This small molecule binds to this protein.
Small molecule (SMILES): CC(=O)N[C@H]1[C@H](O[C@H]2[C@H](O)[C@@H](NC(C)=O)CO[C@@H]2CO[C@@H]2O[C@@H](C)[C@@H](O)[C@@H](O)[C@@H]2O)O[C@H](CO)[C@@H](O[C@@H]2O[C@H](CO[C@H]3O[C@H](CO)[C@@H](O)[C@H](O)[C@@H]3O[C@@H]3O[C@H](CO)[C@@H](O)[C@H](O)[C@H]3NC(C)=O)[C@@H](O)[C@H](O[C@H]3O[C@H](CO)[C@@H](O)[C@H](O)[C@@H]3O)[C@@H]2O)[C@@H]1O

Binding-site contacts:
Ligand atom C3 contacts residue GLY287 of chain 1.A at 4.0 Å.
Ligand atom C5 contacts residue GLY287 of chain 1.A at 4.5 Å.
Ligand atom C5 contacts residue HIS292 of chain 1.A at 4.2 Å.
Ligand atom O4 contacts residue GLN286 of chain 1.A at 3.7 Å.
Ligand atom C2 contacts residue ASN289 of chain 1.A at 2.4 Å.
Ligand atom O5 contacts residue ASN289 of chain 1.A at 2.4 Å (h-bond).
Ligand atom N2 contacts residue ASN289 of chain 1.A at 2.8 Å (h-bond).
Ligand atom C4 contacts residue GLN286 of chain 1.A at 3.6 Å.
Ligand atom C1 contacts residue HIS292 of chain 1.A at 3.9 Å.
Ligand atom O7 contacts residue ASN289 of chain 1.A at 2.7 Å (h-bond).
Ligand atom C4 contacts residue ASN289 of chain 1.A at 4.2 Å.
Ligand atom O3 contacts residue GLY287 of chain 1.A at 4.2 Å.
Ligand atom C3 contacts residue ASN289 of chain 1.A at 3.7 Å.
Ligand atom C3 contacts residue GLN286 of chain 1.A at 4.4 Å.
Ligand atom C1 contacts residue ASN289 of chain 1.A at 1.4 Å.
Ligand atom C8 contacts residue ASN289 of chain 1.A at 3.9 Å.
Ligand atom O5 contacts residue HIS292 of chain 1.A at 3.6 Å.
Ligand atom C6 contacts residue HIS292 of chain 1.A at 4.1 Å.
Ligand atom C4 contacts residue GLY287 of chain 1.A at 3.9 Å.
Ligand atom C5 contacts residue HIS292 of chain 1.A at 4.2 Å.
Ligand atom C6 contacts residue HIS292 of chain 1.A at 3.4 Å.
Ligand atom C8 contacts residue GLU320 of chain 1.A at 4.1 Å.
Ligand atom C7 contacts residue ASN289 of chain 1.A at 2.9 Å.
Ligand atom C5 contacts residue ASN289 of chain 1.A at 3.7 Å.
Ligand atom O3 contacts residue GLN286 of chain 1.A at 4.1 Å.

Sequence of chain 1.A:
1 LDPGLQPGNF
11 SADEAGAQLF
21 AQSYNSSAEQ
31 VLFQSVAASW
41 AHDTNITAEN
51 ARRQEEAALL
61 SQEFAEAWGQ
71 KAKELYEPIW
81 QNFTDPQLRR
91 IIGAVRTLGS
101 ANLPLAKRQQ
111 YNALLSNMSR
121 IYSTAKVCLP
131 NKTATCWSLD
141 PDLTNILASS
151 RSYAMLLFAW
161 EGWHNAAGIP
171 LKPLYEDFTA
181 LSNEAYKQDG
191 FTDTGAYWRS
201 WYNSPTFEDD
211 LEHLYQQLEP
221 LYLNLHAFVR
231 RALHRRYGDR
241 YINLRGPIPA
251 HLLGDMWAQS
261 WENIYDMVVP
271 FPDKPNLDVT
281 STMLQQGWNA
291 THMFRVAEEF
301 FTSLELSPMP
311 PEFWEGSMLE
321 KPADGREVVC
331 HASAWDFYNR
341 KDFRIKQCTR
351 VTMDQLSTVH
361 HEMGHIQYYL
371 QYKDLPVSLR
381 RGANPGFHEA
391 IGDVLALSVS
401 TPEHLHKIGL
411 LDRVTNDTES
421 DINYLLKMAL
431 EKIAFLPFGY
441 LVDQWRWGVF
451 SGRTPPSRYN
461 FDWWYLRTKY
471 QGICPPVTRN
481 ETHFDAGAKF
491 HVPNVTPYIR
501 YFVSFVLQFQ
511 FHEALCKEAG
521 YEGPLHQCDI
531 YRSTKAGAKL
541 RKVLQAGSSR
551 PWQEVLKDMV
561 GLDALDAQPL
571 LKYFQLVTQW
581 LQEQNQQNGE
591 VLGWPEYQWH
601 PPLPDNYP